Sequence of chain 31.C:
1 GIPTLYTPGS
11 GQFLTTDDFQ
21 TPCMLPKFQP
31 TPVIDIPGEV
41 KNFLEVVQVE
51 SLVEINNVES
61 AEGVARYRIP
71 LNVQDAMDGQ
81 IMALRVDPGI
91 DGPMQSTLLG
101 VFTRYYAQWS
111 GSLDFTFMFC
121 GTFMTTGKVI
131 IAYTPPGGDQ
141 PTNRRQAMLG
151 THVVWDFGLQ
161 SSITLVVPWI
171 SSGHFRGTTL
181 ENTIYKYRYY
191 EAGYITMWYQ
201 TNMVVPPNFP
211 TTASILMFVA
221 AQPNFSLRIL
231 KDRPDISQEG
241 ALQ

Binding-site contacts:
Ligand atom N contacts residue GLN155 of chain 35.A at 4.3 Å.
Ligand atom C contacts residue TYR95 of chain 31.A at 4.5 Å (hydrophobic).
Ligand atom N contacts residue GLU239 of chain 31.C at 3.0 Å (salt-bridge).
Ligand atom C contacts residue ASP150 of chain 35.A at 3.8 Å.
Ligand atom O contacts residue LEU75 of chain 31.A at 4.4 Å.
Ligand atom CA contacts residue TYR152 of chain 35.A at 3.8 Å (hydrophobic).
Ligand atom N contacts residue ASP150 of chain 35.A at 4.4 Å.
Ligand atom SG contacts residue MET78 of chain 31.A at 3.8 Å.
Ligand atom N contacts residue GLY1 of chain 31.E at 3.7 Å.
Ligand atom CA contacts residue GLY1 of chain 31.E at 2.4 Å.
Ligand atom CB contacts residue ASP150 of chain 35.A at 3.6 Å.
Ligand atom SG contacts residue GLY240 of chain 31.C at 4.0 Å.
Ligand atom CB contacts residue GLU239 of chain 31.C at 4.0 Å.
Ligand atom C contacts residue TYR152 of chain 35.A at 3.6 Å (hydrophobic).
Ligand atom C contacts residue GLY1 of chain 31.E at 1.3 Å.
Ligand atom CB contacts residue GLY1 of chain 31.E at 3.1 Å.
Ligand atom SG contacts residue GLU239 of chain 31.C at 4.3 Å.
Ligand atom N contacts residue TYR152 of chain 35.A at 3.5 Å.
Ligand atom O contacts residue GLY1 of chain 31.E at 2.2 Å (h-bond).
Ligand atom O contacts residue TYR152 of chain 35.A at 3.6 Å.
Ligand atom CB contacts residue MET78 of chain 31.A at 3.9 Å (hydrophobic).
Ligand atom C contacts residue SER151 of chain 35.A at 3.9 Å.
Ligand atom N contacts residue GLN238 of chain 31.C at 3.8 Å.
Ligand atom SG contacts residue GLY1 of chain 31.E at 4.2 Å.
Ligand atom C contacts residue MET78 of chain 31.A at 4.2 Å (hydrophobic).
Ligand atom CA contacts residue ASP150 of chain 35.A at 3.3 Å.
Ligand atom SG contacts residue TYR95 of chain 31.A at 3.8 Å.
Ligand atom O contacts residue GLN155 of chain 35.A at 3.0 Å (h-bond).
Ligand atom SG contacts residue ALA241 of chain 31.C at 3.5 Å (h-bond).
Ligand atom CA contacts residue GLU239 of chain 31.C at 3.9 Å.
Ligand atom O contacts residue TYR95 of chain 31.A at 3.6 Å.
Ligand atom C contacts residue GLN155 of chain 35.A at 4.2 Å.
Ligand atom CA contacts residue SER151 of chain 35.A at 4.0 Å.

Sequence of chain 35.A:
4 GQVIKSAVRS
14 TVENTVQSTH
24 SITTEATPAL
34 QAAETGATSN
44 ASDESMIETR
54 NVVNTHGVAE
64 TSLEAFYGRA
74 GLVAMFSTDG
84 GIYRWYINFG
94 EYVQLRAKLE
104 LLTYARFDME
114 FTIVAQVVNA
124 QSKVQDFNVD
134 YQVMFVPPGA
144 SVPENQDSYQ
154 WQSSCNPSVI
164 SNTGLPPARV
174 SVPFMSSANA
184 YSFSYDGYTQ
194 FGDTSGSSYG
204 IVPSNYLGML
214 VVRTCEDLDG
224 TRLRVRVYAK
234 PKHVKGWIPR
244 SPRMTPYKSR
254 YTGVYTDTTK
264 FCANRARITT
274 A

The protein below binds the small molecule below.
Small molecule (SMILES): N[C@@H](CS)C(=O)O

Sequence of chain 31.A:
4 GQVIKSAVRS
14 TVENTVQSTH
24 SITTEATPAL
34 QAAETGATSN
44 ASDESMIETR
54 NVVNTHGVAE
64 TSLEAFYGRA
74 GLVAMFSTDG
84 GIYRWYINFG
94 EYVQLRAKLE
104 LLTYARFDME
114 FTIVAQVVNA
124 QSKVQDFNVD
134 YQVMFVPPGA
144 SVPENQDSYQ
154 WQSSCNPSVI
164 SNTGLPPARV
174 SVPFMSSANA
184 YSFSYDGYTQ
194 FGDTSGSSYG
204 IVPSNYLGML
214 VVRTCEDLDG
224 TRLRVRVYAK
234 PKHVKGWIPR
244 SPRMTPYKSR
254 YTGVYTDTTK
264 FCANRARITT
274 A